Binding-site contacts:
Ligand atom C2 contacts residue GLN562 of chain 1.B at 3.9 Å.
Ligand atom C8 contacts residue GLN562 of chain 1.B at 3.9 Å.
Ligand atom N2 contacts residue GLN562 of chain 1.B at 3.1 Å (h-bond).
Ligand atom C2 contacts residue ASN313 of chain 1.B at 2.5 Å.
Ligand atom C1 contacts residue GLN562 of chain 1.B at 4.4 Å.
Ligand atom C8 contacts residue PRO561 of chain 1.B at 3.9 Å (hydrophobic).
Ligand atom N2 contacts residue ASN313 of chain 1.B at 2.9 Å (h-bond).
Ligand atom O7 contacts residue ASN313 of chain 1.B at 3.2 Å (h-bond).
Ligand atom C5 contacts residue ASN313 of chain 1.B at 3.7 Å.
Ligand atom C7 contacts residue GLN562 of chain 1.B at 4.0 Å.
Ligand atom C1 contacts residue ASN313 of chain 1.B at 1.4 Å.
Ligand atom O3 contacts residue GLN562 of chain 1.B at 3.9 Å.
Ligand atom C8 contacts residue ASN313 of chain 1.B at 4.1 Å.
Ligand atom O6 contacts residue LEU564 of chain 1.B at 3.9 Å.
Ligand atom C3 contacts residue ASN313 of chain 1.B at 3.8 Å.
Ligand atom C3 contacts residue GLN562 of chain 1.B at 3.7 Å.
Ligand atom C4 contacts residue ASN313 of chain 1.B at 4.2 Å.
Ligand atom C7 contacts residue ASN313 of chain 1.B at 3.2 Å.
Ligand atom O5 contacts residue ASN313 of chain 1.B at 2.4 Å (h-bond).

Sequence of chain 1.B:
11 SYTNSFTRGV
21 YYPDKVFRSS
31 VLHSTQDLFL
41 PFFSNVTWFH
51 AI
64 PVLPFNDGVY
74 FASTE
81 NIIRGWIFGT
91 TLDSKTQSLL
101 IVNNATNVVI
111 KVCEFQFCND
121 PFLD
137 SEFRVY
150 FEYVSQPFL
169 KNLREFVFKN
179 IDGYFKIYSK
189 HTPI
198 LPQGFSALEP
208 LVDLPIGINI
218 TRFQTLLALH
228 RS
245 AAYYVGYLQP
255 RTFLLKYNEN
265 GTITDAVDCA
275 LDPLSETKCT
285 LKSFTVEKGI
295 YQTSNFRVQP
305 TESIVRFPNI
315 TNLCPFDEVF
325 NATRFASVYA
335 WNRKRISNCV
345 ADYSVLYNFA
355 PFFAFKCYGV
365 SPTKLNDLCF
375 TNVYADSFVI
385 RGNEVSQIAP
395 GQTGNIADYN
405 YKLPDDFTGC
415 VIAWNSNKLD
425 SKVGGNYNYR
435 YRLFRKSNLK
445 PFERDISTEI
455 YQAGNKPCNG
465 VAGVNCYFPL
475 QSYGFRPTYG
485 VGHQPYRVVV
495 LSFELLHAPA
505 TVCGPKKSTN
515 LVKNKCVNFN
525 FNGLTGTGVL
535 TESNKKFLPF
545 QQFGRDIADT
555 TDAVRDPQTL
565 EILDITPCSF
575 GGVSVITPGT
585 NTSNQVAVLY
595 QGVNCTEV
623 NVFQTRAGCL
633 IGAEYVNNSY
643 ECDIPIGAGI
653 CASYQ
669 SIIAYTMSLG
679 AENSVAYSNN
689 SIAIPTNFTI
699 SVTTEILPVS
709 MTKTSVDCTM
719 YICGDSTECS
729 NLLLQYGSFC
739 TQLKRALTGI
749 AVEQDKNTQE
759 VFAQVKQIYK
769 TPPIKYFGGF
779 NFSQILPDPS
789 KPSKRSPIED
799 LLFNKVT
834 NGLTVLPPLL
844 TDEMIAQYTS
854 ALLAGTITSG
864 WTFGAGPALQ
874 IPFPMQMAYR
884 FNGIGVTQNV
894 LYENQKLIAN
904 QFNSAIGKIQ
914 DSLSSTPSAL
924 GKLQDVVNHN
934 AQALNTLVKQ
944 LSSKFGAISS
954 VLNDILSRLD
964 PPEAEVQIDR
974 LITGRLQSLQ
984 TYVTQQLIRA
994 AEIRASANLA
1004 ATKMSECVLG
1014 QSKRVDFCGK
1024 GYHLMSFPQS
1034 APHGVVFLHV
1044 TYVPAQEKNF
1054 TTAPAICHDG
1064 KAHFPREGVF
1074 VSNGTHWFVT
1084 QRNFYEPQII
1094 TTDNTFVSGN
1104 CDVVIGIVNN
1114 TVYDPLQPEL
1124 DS

The small molecule below binds the protein below.
Small molecule (SMILES): CC(=O)N[C@H]1[C@H](O[C@H]2[C@H](O)[C@@H](NC(C)=O)CO[C@@H]2CO)O[C@H](CO)[C@@H](O)[C@@H]1O